Binding-site contacts:
Ligand atom O25 contacts residue GLU121 of chain 1.A at 3.5 Å (salt-bridge).
Ligand atom N16 contacts residue GLN46 of chain 2.A at 3.8 Å.
Ligand atom O25 contacts residue HIS122 of chain 1.A at 3.0 Å (h-bond).
Ligand atom C33 contacts residue GLU121 of chain 1.A at 3.8 Å.
Ligand atom C33 contacts residue GLN46 of chain 2.A at 3.9 Å.
Ligand atom C24 contacts residue GLN46 of chain 2.A at 3.7 Å.
Ligand atom C30 contacts residue THR79 of chain 2.A at 3.9 Å.
Ligand atom C21 contacts residue THR125 of chain 1.A at 3.6 Å.
Ligand atom O25 contacts residue ALA120 of chain 1.A at 3.7 Å.
Ligand atom O26 contacts residue GLU121 of chain 1.A at 2.7 Å (salt-bridge).
Ligand atom C22 contacts residue THR125 of chain 1.A at 3.5 Å.
Ligand atom C19 contacts residue HIS122 of chain 1.A at 3.9 Å.
Ligand atom C4 contacts residue THR76 of chain 2.A at 3.9 Å.
Ligand atom C28 contacts residue GLN119 of chain 1.A at 4.0 Å.
Ligand atom CL1 contacts residue THR79 of chain 2.A at 3.9 Å.
Ligand atom C1 contacts residue THR76 of chain 2.A at 3.8 Å.
Ligand atom CL1 contacts residue TRP83 of chain 2.A at 3.5 Å.
Ligand atom C23 contacts residue GLN46 of chain 2.A at 3.9 Å.
Ligand atom O25 contacts residue THR125 of chain 1.A at 2.7 Å (h-bond).
Ligand atom C23 contacts residue THR125 of chain 1.A at 3.6 Å.
Ligand atom C31 contacts residue THR79 of chain 2.A at 3.8 Å.
Ligand atom C24 contacts residue THR76 of chain 2.A at 3.5 Å.
Ligand atom BR1 contacts residue THR79 of chain 2.A at 3.6 Å.
Ligand atom C23 contacts residue TYR50 of chain 2.A at 3.9 Å (hydrophobic).
Ligand atom O26 contacts residue ALA120 of chain 1.A at 3.4 Å.
Ligand atom C29 contacts residue GLN119 of chain 1.A at 3.7 Å.
Ligand atom C18 contacts residue THR125 of chain 1.A at 3.7 Å.
Ligand atom BR1 contacts residue THR75 of chain 2.A at 3.7 Å.
Ligand atom C5 contacts residue THR76 of chain 2.A at 3.6 Å.
Ligand atom C31 contacts residue THR76 of chain 2.A at 3.9 Å.
Ligand atom CL1 contacts residue MET129 of chain 1.A at 3.3 Å.
Ligand atom C31 contacts residue ALA80 of chain 2.A at 3.6 Å (hydrophobic).
Ligand atom O20 contacts residue HIS122 of chain 1.A at 3.7 Å.
Ligand atom C6 contacts residue THR76 of chain 2.A at 3.5 Å.
Ligand atom C32 contacts residue THR76 of chain 2.A at 3.7 Å.
Ligand atom C19 contacts residue THR125 of chain 1.A at 3.5 Å.
Ligand atom C19 contacts residue GLU121 of chain 1.A at 3.5 Å.
Ligand atom C33 contacts residue HIS122 of chain 1.A at 3.4 Å.
Ligand atom O20 contacts residue THR125 of chain 1.A at 3.2 Å (h-bond).
Ligand atom C29 contacts residue MET129 of chain 1.A at 3.7 Å (hydrophobic).

Sequence of chain 1.A:
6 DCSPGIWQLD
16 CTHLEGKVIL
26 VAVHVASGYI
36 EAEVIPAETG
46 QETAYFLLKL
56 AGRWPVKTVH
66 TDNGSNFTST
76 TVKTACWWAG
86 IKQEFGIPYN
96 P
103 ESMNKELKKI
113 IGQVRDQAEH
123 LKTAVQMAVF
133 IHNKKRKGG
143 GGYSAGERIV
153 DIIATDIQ

The protein below binds the small molecule below.
Small molecule (SMILES): Cc1nc2ccc(Br)cc2c(-c2ccc(Cl)cc2)c1[C@H](OC(C)(C)C)C(=O)O

Sequence of chain 2.A:
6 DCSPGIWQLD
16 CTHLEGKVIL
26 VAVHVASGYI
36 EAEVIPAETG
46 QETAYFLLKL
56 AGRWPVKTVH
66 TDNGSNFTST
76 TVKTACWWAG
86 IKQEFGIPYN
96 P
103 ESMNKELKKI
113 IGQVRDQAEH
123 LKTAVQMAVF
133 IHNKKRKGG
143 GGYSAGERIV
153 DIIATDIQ